Sequence of chain 1.A:
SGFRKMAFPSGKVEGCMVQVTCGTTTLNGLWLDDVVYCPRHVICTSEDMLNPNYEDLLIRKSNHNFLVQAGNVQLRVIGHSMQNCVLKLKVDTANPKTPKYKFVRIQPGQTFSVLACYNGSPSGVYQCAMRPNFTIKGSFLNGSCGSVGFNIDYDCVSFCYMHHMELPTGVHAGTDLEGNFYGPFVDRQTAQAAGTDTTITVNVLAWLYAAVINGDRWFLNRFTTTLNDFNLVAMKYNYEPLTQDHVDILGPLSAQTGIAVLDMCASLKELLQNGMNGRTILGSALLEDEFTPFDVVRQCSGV

Sequence of chain 2.A:
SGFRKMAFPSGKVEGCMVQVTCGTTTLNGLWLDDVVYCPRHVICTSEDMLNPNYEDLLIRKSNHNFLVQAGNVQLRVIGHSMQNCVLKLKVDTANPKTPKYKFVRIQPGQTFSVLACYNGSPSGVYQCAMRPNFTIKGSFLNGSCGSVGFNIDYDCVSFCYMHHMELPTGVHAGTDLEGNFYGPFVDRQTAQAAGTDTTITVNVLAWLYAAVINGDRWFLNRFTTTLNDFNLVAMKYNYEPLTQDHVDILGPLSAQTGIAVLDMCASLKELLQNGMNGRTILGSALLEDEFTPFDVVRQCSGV

Binding-site contacts:
Ligand atom C4 contacts residue HIS164 of chain 1.A at 3.8 Å.
Ligand atom O3 contacts residue GLU166 of chain 1.A at 2.8 Å (salt-bridge).
Ligand atom O1 contacts residue GLN189 of chain 1.A at 3.7 Å.
Ligand atom N5 contacts residue PHE140 of chain 1.A at 3.1 Å (h-bond).
Ligand atom O3 contacts residue MET165 of chain 1.A at 3.1 Å.
Ligand atom C26 contacts residue ASN142 of chain 1.A at 3.3 Å.
Ligand atom C6 contacts residue GLU166 of chain 1.A at 3.3 Å.
Ligand atom O6 contacts residue PHE140 of chain 1.A at 3.6 Å.
Ligand atom C18 contacts residue HIS164 of chain 1.A at 3.8 Å.
Ligand atom C24 contacts residue CYS145 of chain 1.A at 3.1 Å (hydrophobic).
Ligand atom C19 contacts residue HIS41 of chain 1.A at 3.6 Å.
Ligand atom C21 contacts residue GLY143 of chain 1.A at 3.5 Å.
Ligand atom N2 contacts residue GLN189 of chain 1.A at 3.7 Å.
Ligand atom C27 contacts residue GLU166 of chain 1.A at 3.6 Å.
Ligand atom O2 contacts residue GLN189 of chain 1.A at 3.4 Å.
Ligand atom N3 contacts residue HIS164 of chain 1.A at 2.9 Å (h-bond).
Ligand atom N5 contacts residue GLU166 of chain 1.A at 3.4 Å (salt-bridge).
Ligand atom C19 contacts residue CYS145 of chain 1.A at 1.7 Å (hydrophobic).
Ligand atom C20 contacts residue CYS145 of chain 1.A at 2.6 Å (hydrophobic).
Ligand atom O4 contacts residue HIS41 of chain 1.A at 2.6 Å (h-bond).
Ligand atom N4 contacts residue CYS145 of chain 1.A at 3.8 Å.
Ligand atom C5 contacts residue GLU166 of chain 1.A at 3.6 Å.
Ligand atom C5 contacts residue MET165 of chain 1.A at 3.8 Å (hydrophobic).
Ligand atom O1 contacts residue THR190 of chain 1.A at 3.3 Å.
Ligand atom C27 contacts residue ASN142 of chain 1.A at 3.7 Å.
Ligand atom C9 contacts residue THR190 of chain 1.A at 3.7 Å.
Ligand atom O5 contacts residue GLY143 of chain 1.A at 2.9 Å (h-bond).
Ligand atom C23 contacts residue GLY143 of chain 1.A at 3.4 Å.
Ligand atom O4 contacts residue CYS145 of chain 1.A at 2.6 Å (h-bond).
Ligand atom O1 contacts residue ALA191 of chain 1.A at 3.6 Å (h-bond).
Ligand atom O5 contacts residue CYS145 of chain 1.A at 3.0 Å (h-bond).
Ligand atom C8 contacts residue GLN189 of chain 1.A at 3.4 Å.
Ligand atom O6 contacts residue HIS163 of chain 1.A at 2.7 Å (h-bond).
Ligand atom N3 contacts residue CYS145 of chain 1.A at 3.2 Å (h-bond).
Ligand atom O5 contacts residue SER144 of chain 1.A at 3.3 Å (h-bond).
Ligand atom C22 contacts residue THR26 of chain 1.A at 3.5 Å.
Ligand atom C19 contacts residue HIS164 of chain 1.A at 3.7 Å.
Ligand atom C29 contacts residue HIS41 of chain 1.A at 3.8 Å.
Ligand atom C18 contacts residue CYS145 of chain 1.A at 2.8 Å (hydrophobic).
Ligand atom C9 contacts residue ALA191 of chain 1.A at 3.4 Å (hydrophobic).

This small molecule binds to this protein.
Small molecule (SMILES): CC(C)C[C@@H](C(=O)N[C@@H](C[C@@H]1CCNC1=O)[C@@H](O)C(=O)NC1CC1)N1C[C@@H](NC(=O)OCc2ccccc2)CC1=O